Binding-site contacts:
Ligand atom C4 contacts residue GLU85 of chain 1.C at 3.7 Å.
Ligand atom C19 contacts residue HIS88 of chain 1.C at 3.5 Å.
Ligand atom N1 contacts residue LEU138 of chain 1.C at 3.8 Å.
Ligand atom C18 contacts residue PHE86 of chain 1.C at 3.6 Å (hydrophobic).
Ligand atom S23 contacts residue ASP90 of chain 1.C at 3.4 Å (salt-bridge).
Ligand atom C2 contacts residue LEU87 of chain 1.C at 3.7 Å (hydrophobic).
Ligand atom C13 contacts residue ASN136 of chain 1.C at 3.3 Å.
Ligand atom C20 contacts residue GLN89 of chain 1.C at 3.7 Å.
Ligand atom N9 contacts residue VAL68 of chain 1.C at 3.7 Å.
Ligand atom C18 contacts residue HIS88 of chain 1.C at 3.6 Å.
Ligand atom C10 contacts residue ILE14 of chain 1.C at 3.7 Å (hydrophobic).
Ligand atom C19 contacts residue GLN89 of chain 1.C at 3.7 Å.
Ligand atom C8 contacts residue PHE84 of chain 1.C at 3.3 Å (hydrophobic).
Ligand atom O24 contacts residue THR93 of chain 1.C at 3.2 Å (h-bond).
Ligand atom O24 contacts residue GLN89 of chain 1.C at 3.3 Å.
Ligand atom C8 contacts residue GLU85 of chain 1.C at 3.5 Å.
Ligand atom C13 contacts residue ASP149 of chain 1.C at 3.7 Å.
Ligand atom C21 contacts residue ASP90 of chain 1.C at 3.6 Å.
Ligand atom C15 contacts residue GLY17 of chain 1.C at 3.7 Å.
Ligand atom N9 contacts residue ALA35 of chain 1.C at 3.5 Å.
Ligand atom N3 contacts residue LEU87 of chain 1.C at 3.4 Å (h-bond).
Ligand atom C8 contacts residue VAL68 of chain 1.C at 3.5 Å (hydrophobic).
Ligand atom C18 contacts residue LEU87 of chain 1.C at 3.4 Å (hydrophobic).
Ligand atom C21 contacts residue ILE14 of chain 1.C at 3.8 Å (hydrophobic).
Ligand atom C6 contacts residue LEU138 of chain 1.C at 3.6 Å (hydrophobic).
Ligand atom C22 contacts residue ILE14 of chain 1.C at 3.6 Å (hydrophobic).
Ligand atom N26 contacts residue THR93 of chain 1.C at 3.8 Å.
Ligand atom N9 contacts residue PHE84 of chain 1.C at 3.7 Å.
Ligand atom C5 contacts residue LEU138 of chain 1.C at 3.4 Å (hydrophobic).
Ligand atom N3 contacts residue LEU138 of chain 1.C at 3.7 Å.
Ligand atom C10 contacts residue VAL22 of chain 1.C at 3.7 Å (hydrophobic).
Ligand atom N2 contacts residue PHE86 of chain 1.C at 3.6 Å.
Ligand atom N2 contacts residue LEU87 of chain 1.C at 2.8 Å (h-bond).
Ligand atom C17 contacts residue LEU87 of chain 1.C at 3.3 Å (hydrophobic).
Ligand atom N26 contacts residue ASP90 of chain 1.C at 2.9 Å (salt-bridge).
Ligand atom C4 contacts residue ALA35 of chain 1.C at 3.5 Å (hydrophobic).
Ligand atom O24 contacts residue ASP90 of chain 1.C at 2.9 Å (salt-bridge).
Ligand atom C15 contacts residue GLU16 of chain 1.C at 3.5 Å.
Ligand atom C4 contacts residue LEU138 of chain 1.C at 3.5 Å (hydrophobic).
Ligand atom N9 contacts residue GLU85 of chain 1.C at 2.7 Å (salt-bridge).

Sequence of chain 1.C:
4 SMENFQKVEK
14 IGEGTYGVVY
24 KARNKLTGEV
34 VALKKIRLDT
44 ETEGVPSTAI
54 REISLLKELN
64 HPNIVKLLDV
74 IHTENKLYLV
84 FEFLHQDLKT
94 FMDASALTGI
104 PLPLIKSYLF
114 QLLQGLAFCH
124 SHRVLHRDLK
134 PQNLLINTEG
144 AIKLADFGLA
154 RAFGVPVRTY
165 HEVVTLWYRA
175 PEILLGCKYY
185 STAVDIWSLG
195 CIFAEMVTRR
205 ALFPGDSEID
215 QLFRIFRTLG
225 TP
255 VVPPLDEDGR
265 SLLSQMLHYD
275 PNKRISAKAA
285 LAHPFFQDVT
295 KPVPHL

A small-molecule ligand and the protein it binds are described below.
Small molecule (SMILES): NS(=O)(=O)c1ccc(Nc2nc(OCC3CCCCC3)c3nc[nH]c3n2)cc1